Sequence of chain 1.A:
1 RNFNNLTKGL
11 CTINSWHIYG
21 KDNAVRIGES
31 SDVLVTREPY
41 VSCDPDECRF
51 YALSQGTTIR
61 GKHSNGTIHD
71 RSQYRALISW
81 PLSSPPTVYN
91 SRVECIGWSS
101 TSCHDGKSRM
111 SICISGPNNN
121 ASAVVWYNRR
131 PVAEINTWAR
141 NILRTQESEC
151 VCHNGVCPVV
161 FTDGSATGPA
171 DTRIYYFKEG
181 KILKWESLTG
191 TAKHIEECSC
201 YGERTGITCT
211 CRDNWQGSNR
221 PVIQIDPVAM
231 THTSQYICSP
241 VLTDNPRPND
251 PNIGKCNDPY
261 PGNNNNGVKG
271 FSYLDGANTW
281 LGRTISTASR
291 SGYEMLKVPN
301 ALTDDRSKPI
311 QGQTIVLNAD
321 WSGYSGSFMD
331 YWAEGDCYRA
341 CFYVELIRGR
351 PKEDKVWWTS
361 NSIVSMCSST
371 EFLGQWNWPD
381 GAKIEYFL

A protein and the small-molecule ligand that binds it are described below.
Small molecule (SMILES): CC(=O)N[C@@H]1[C@@H](O)[C@H](O)[C@@H](CO)O[C@H]1O

Binding-site contacts:
Ligand atom C5 contacts residue ASN154 of chain 1.A at 3.4 Å.
Ligand atom O7 contacts residue ASN5 of chain 1.A at 4.1 Å.
Ligand atom C3 contacts residue PHE3 of chain 1.A at 4.5 Å (hydrophobic).
Ligand atom N2 contacts residue ASN2 of chain 1.A at 3.9 Å.
Ligand atom C2 contacts residue ASN5 of chain 1.A at 2.4 Å.
Ligand atom C5 contacts residue ASN5 of chain 1.A at 3.6 Å.
Ligand atom C1 contacts residue PHE3 of chain 1.A at 3.9 Å (hydrophobic).
Ligand atom N2 contacts residue PHE3 of chain 1.A at 2.8 Å (h-bond).
Ligand atom C8 contacts residue PHE3 of chain 1.A at 3.3 Å (hydrophobic).
Ligand atom C4 contacts residue ASN5 of chain 1.A at 4.2 Å.
Ligand atom C7 contacts residue PHE3 of chain 1.A at 3.5 Å (hydrophobic).
Ligand atom O5 contacts residue ASN154 of chain 1.A at 3.9 Å.
Ligand atom C2 contacts residue PHE3 of chain 1.A at 3.9 Å (hydrophobic).
Ligand atom C1 contacts residue ASN154 of chain 1.A at 4.0 Å.
Ligand atom C1 contacts residue ASN5 of chain 1.A at 1.4 Å.
Ligand atom C8 contacts residue ASN2 of chain 1.A at 3.7 Å.
Ligand atom C7 contacts residue ASN5 of chain 1.A at 3.6 Å.
Ligand atom C4 contacts residue ASN154 of chain 1.A at 4.5 Å.
Ligand atom O3 contacts residue ASN2 of chain 1.A at 3.3 Å (h-bond).
Ligand atom C3 contacts residue ASN2 of chain 1.A at 4.2 Å.
Ligand atom N2 contacts residue ASN5 of chain 1.A at 2.9 Å (h-bond).
Ligand atom C7 contacts residue ASN2 of chain 1.A at 3.9 Å.
Ligand atom C6 contacts residue ASN154 of chain 1.A at 3.9 Å.
Ligand atom O5 contacts residue ASN5 of chain 1.A at 2.4 Å (h-bond).
Ligand atom C3 contacts residue ASN5 of chain 1.A at 3.8 Å.